Sequence of chain 1.E:
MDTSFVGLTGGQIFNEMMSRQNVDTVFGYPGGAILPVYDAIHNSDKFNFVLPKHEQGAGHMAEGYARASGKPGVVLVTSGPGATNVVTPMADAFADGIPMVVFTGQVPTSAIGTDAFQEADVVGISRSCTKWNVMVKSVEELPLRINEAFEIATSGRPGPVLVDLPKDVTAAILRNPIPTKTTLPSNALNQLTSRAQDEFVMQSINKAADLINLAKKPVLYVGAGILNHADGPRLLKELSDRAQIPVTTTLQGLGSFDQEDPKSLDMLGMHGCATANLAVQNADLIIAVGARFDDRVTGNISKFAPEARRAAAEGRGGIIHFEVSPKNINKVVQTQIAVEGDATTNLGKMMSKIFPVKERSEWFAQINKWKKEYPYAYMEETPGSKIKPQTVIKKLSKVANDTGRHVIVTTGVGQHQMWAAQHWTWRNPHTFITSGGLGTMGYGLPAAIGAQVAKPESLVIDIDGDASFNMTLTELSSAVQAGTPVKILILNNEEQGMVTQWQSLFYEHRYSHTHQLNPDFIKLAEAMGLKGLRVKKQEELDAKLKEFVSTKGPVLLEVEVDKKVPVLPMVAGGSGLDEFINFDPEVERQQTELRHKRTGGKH

The protein below binds the small molecule below.
Small molecule (SMILES): COC(=O)c1ccccc1CS(=O)(=O)NC(=O)Nc1nc(OC)cc(OC)n1

Binding-site contacts:
Ligand atom OAS contacts residue MET539 of chain 1.E at 3.2 Å.
Ligand atom CAW contacts residue ARG337 of chain 1.E at 3.3 Å.
Ligand atom CAA contacts residue ALA74 of chain 1.F at 3.7 Å (hydrophobic).
Ligand atom CAI contacts residue ALA157 of chain 1.F at 3.6 Å (hydrophobic).
Ligand atom CAI contacts residue ASP336 of chain 1.E at 3.5 Å.
Ligand atom C6 contacts residue TRP543 of chain 1.E at 3.5 Å (hydrophobic).
Ligand atom OAG contacts residue ARG337 of chain 1.E at 2.4 Å (salt-bridge).
Ligand atom OAT contacts residue PHE158 of chain 1.F at 3.1 Å.
Ligand atom SBB contacts residue ARG337 of chain 1.E at 3.4 Å (salt-bridge).
Ligand atom CAB contacts residue GLY73 of chain 1.F at 3.7 Å.
Ligand atom NAQ contacts residue TRP543 of chain 1.E at 3.3 Å.
Ligand atom OAS contacts residue TRP543 of chain 1.E at 3.7 Å.
Ligand atom OAD contacts residue LYS208 of chain 1.F at 3.1 Å.
Ligand atom N1 contacts residue TRP543 of chain 1.E at 3.6 Å.
Ligand atom C4 contacts residue PHE158 of chain 1.F at 3.6 Å (hydrophobic).
Ligand atom CAK contacts residue VAL148 of chain 1.F at 3.6 Å (hydrophobic).
Ligand atom OAE contacts residue ALA74 of chain 1.F at 3.4 Å.
Ligand atom OAE contacts residue VAL148 of chain 1.F at 3.4 Å.
Ligand atom N3 contacts residue TRP543 of chain 1.E at 3.6 Å.
Ligand atom CBA contacts residue ARG337 of chain 1.E at 3.5 Å.
Ligand atom NAQ contacts residue ARG337 of chain 1.E at 3.5 Å (salt-bridge).
Ligand atom N1 contacts residue GLY73 of chain 1.F at 3.4 Å.
Ligand atom OAF contacts residue TRP543 of chain 1.E at 3.6 Å.
Ligand atom CAU contacts residue TRP543 of chain 1.E at 3.3 Å (hydrophobic).
Ligand atom CAK contacts residue PHE158 of chain 1.F at 3.5 Å (hydrophobic).
Ligand atom CAW contacts residue PRO149 of chain 1.F at 3.7 Å (hydrophobic).
Ligand atom CAH contacts residue ARG337 of chain 1.E at 3.5 Å.
Ligand atom CAJ contacts residue ARG337 of chain 1.E at 3.3 Å.
Ligand atom C2 contacts residue TRP543 of chain 1.E at 3.6 Å (hydrophobic).
Ligand atom C4 contacts residue ARG337 of chain 1.E at 3.2 Å.
Ligand atom OAD contacts residue TRP543 of chain 1.E at 3.6 Å.
Ligand atom CAC contacts residue MET311 of chain 1.E at 3.6 Å (hydrophobic).
Ligand atom N3 contacts residue ARG337 of chain 1.E at 3.1 Å (salt-bridge).
Ligand atom OAT contacts residue ARG337 of chain 1.E at 2.6 Å (salt-bridge).
Ligand atom CAC contacts residue FAD1 of chain 1.MA at 3.6 Å.
Ligand atom CAC contacts residue ARG337 of chain 1.E at 3.3 Å.
Ligand atom NAP contacts residue GLY73 of chain 1.F at 3.4 Å (h-bond).
Ligand atom NAP contacts residue TRP543 of chain 1.E at 3.6 Å.
Ligand atom CAH contacts residue ASP336 of chain 1.E at 3.6 Å.
Ligand atom CAB contacts residue VAL540 of chain 1.E at 3.7 Å (hydrophobic).

Sequence of chain 1.F:
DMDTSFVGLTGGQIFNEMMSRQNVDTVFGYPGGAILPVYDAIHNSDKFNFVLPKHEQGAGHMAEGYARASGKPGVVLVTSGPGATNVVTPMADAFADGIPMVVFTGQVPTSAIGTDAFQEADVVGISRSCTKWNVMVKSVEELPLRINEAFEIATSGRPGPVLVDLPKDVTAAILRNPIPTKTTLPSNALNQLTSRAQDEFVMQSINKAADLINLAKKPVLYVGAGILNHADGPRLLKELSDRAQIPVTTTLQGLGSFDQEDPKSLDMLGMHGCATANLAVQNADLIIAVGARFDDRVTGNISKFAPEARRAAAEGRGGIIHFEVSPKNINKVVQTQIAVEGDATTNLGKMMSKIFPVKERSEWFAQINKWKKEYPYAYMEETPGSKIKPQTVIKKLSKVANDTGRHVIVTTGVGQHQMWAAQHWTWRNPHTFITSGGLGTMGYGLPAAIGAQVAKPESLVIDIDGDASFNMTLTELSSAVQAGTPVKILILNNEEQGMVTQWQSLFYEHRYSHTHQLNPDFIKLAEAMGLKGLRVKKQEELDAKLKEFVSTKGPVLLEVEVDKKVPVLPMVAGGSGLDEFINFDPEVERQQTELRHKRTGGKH